A protein and the small-molecule ligand that binds it are described below.
Small molecule (SMILES): C=CC1=C(C)/C(=C/c2[nH]c(/C=C3\N=C(/C=C4\NC(=O)C(C)=C4C=C)C(C)=C3CCC(=O)O)c(CCC(=O)O)c2C)NC1=O

Sequence of chain 1.A:
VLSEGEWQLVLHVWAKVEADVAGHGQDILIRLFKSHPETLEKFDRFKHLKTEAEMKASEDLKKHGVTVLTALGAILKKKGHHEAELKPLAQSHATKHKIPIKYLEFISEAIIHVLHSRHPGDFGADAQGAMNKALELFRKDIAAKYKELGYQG

Binding-site contacts:
Ligand atom C3B contacts residue VAL68 of chain 1.A at 3.6 Å (hydrophobic).
Ligand atom CBB contacts residue PHE138 of chain 1.A at 3.5 Å (hydrophobic).
Ligand atom NB contacts residue VAL68 of chain 1.A at 3.6 Å.
Ligand atom OB contacts residue VAL68 of chain 1.A at 3.7 Å.
Ligand atom C4D contacts residue HIS97 of chain 1.A at 3.6 Å.
Ligand atom O2A contacts residue SER92 of chain 1.A at 2.6 Å (h-bond).
Ligand atom C4A contacts residue LEU89 of chain 1.A at 3.6 Å (hydrophobic).
Ligand atom CGA contacts residue SER92 of chain 1.A at 3.5 Å.
Ligand atom C1C contacts residue HIS93 of chain 1.A at 3.7 Å.
Ligand atom CBC contacts residue THR39 of chain 1.A at 3.7 Å.
Ligand atom C3C contacts residue ILE99 of chain 1.A at 3.6 Å (hydrophobic).
Ligand atom ND contacts residue HIS64 of chain 1.A at 3.7 Å.
Ligand atom OB contacts residue ILE107 of chain 1.A at 3.6 Å.
Ligand atom O1D contacts residue ARG45 of chain 1.A at 3.4 Å (salt-bridge).
Ligand atom NA contacts residue HIS93 of chain 1.A at 3.4 Å.
Ligand atom CAD contacts residue HIS97 of chain 1.A at 3.3 Å.
Ligand atom C3D contacts residue HIS97 of chain 1.A at 3.6 Å.
Ligand atom CGD contacts residue ARG45 of chain 1.A at 3.2 Å.
Ligand atom C4C contacts residue ILE99 of chain 1.A at 3.6 Å (hydrophobic).
Ligand atom OC contacts residue HIS93 of chain 1.A at 3.6 Å.
Ligand atom CMC contacts residue TYR103 of chain 1.A at 3.5 Å (hydrophobic).
Ligand atom C4B contacts residue VAL68 of chain 1.A at 3.6 Å (hydrophobic).
Ligand atom CMD contacts residue LYS42 of chain 1.A at 3.4 Å.
Ligand atom C4D contacts residue HIS64 of chain 1.A at 3.6 Å.
Ligand atom NC contacts residue HIS93 of chain 1.A at 3.0 Å (h-bond).
Ligand atom CMA contacts residue ALA71 of chain 1.A at 3.7 Å (hydrophobic).
Ligand atom C2C contacts residue ILE99 of chain 1.A at 3.5 Å (hydrophobic).
Ligand atom O2D contacts residue ARG45 of chain 1.A at 2.2 Å (salt-bridge).
Ligand atom C2A contacts residue THR67 of chain 1.A at 3.4 Å.
Ligand atom CAA contacts residue THR67 of chain 1.A at 3.5 Å.
Ligand atom CMB contacts residue LEU89 of chain 1.A at 3.5 Å (hydrophobic).
Ligand atom OC contacts residue LEU104 of chain 1.A at 3.1 Å.
Ligand atom CHD contacts residue PHE43 of chain 1.A at 3.6 Å (hydrophobic).
Ligand atom O1A contacts residue SER92 of chain 1.A at 3.6 Å (h-bond).
Ligand atom CHD contacts residue ILE99 of chain 1.A at 3.6 Å (hydrophobic).
Ligand atom O1A contacts residue HIS97 of chain 1.A at 2.7 Å (h-bond).
Ligand atom ND contacts residue HIS93 of chain 1.A at 3.3 Å (h-bond).
Ligand atom C3A contacts residue THR67 of chain 1.A at 3.5 Å.
Ligand atom CHB contacts residue LEU89 of chain 1.A at 3.3 Å (hydrophobic).
Ligand atom CBC contacts residue PHE43 of chain 1.A at 3.5 Å (hydrophobic).